Sequence of chain 1.R:
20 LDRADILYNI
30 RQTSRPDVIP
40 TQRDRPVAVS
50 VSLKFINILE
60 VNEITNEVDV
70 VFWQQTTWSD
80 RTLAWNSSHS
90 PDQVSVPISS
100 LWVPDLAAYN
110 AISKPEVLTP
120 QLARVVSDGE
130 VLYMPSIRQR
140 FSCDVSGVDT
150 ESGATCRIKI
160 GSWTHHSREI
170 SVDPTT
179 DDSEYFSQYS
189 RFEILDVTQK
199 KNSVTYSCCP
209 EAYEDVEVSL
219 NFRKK

Binding-site contacts:
Ligand atom N2 contacts residue ASN85 of chain 1.R at 2.9 Å (h-bond).
Ligand atom C1 contacts residue ASN85 of chain 1.R at 1.5 Å.
Ligand atom O5 contacts residue SER87 of chain 1.R at 4.0 Å.
Ligand atom C3 contacts residue ASN85 of chain 1.R at 3.9 Å.
Ligand atom C5 contacts residue ASN85 of chain 1.R at 3.7 Å.
Ligand atom C4 contacts residue ASN85 of chain 1.R at 4.3 Å.
Ligand atom C7 contacts residue ASN85 of chain 1.R at 3.8 Å.
Ligand atom C5 contacts residue SER87 of chain 1.R at 4.3 Å.
Ligand atom C6 contacts residue SER87 of chain 1.R at 3.8 Å.
Ligand atom O5 contacts residue ASN85 of chain 1.R at 2.5 Å (h-bond).
Ligand atom C2 contacts residue ASN85 of chain 1.R at 2.5 Å.
Ligand atom O7 contacts residue ASN85 of chain 1.R at 4.3 Å.

A protein and the small-molecule ligand that binds it are described below.
Small molecule (SMILES): CC(=O)N[C@@H]1[C@@H](O)[C@H](O)[C@@H](CO)O[C@H]1O